Binding-site contacts:
Ligand atom O2B contacts residue MG1 of chain 1.CB at 2.7 Å.
Ligand atom C6 contacts residue ALA427 of chain 1.V at 3.4 Å (hydrophobic).
Ligand atom N1 contacts residue ALA427 of chain 1.V at 3.5 Å.
Ligand atom O1A contacts residue LYS169 of chain 1.V at 3.3 Å (salt-bridge).
Ligand atom O1B contacts residue LYS169 of chain 1.V at 3.1 Å (salt-bridge).
Ligand atom O2G contacts residue ARG196 of chain 1.V at 2.8 Å (salt-bridge).
Ligand atom C5 contacts residue TYR351 of chain 1.V at 3.5 Å (hydrophobic).
Ligand atom N3 contacts residue TYR351 of chain 1.V at 3.6 Å.
Ligand atom O3G contacts residue ARG375 of chain 1.U at 3.1 Å (salt-bridge).
Ligand atom N7 contacts residue VAL171 of chain 1.V at 3.4 Å.
Ligand atom C2 contacts residue TYR351 of chain 1.V at 3.5 Å (hydrophobic).
Ligand atom O3' contacts residue ARG375 of chain 1.U at 3.7 Å.
Ligand atom N1 contacts residue TYR351 of chain 1.V at 3.5 Å.
Ligand atom C5' contacts residue ARG375 of chain 1.U at 3.7 Å.
Ligand atom O1B contacts residue GLY166 of chain 1.V at 3.7 Å.
Ligand atom C8 contacts residue GLY168 of chain 1.V at 3.3 Å.
Ligand atom N6 contacts residue ALA427 of chain 1.V at 3.3 Å.
Ligand atom N3B contacts residue ARG375 of chain 1.U at 3.1 Å (salt-bridge).
Ligand atom C4' contacts residue GLY166 of chain 1.V at 3.6 Å.
Ligand atom N7 contacts residue GLY168 of chain 1.V at 3.7 Å.
Ligand atom O2G contacts residue MG1 of chain 1.CB at 2.2 Å.
Ligand atom O1G contacts residue LYS169 of chain 1.V at 2.5 Å (salt-bridge).
Ligand atom PG contacts residue ARG196 of chain 1.V at 3.6 Å.
Ligand atom C4 contacts residue TYR351 of chain 1.V at 3.4 Å (hydrophobic).
Ligand atom O3A contacts residue GLY168 of chain 1.V at 3.4 Å (h-bond).
Ligand atom O3A contacts residue LYS169 of chain 1.V at 3.7 Å.
Ligand atom O1A contacts residue THR170 of chain 1.V at 3.3 Å (h-bond).
Ligand atom N9 contacts residue TYR351 of chain 1.V at 3.6 Å.
Ligand atom O3A contacts residue GLY166 of chain 1.V at 3.7 Å.
Ligand atom N3B contacts residue GLY166 of chain 1.V at 3.5 Å (h-bond).
Ligand atom O3G contacts residue ARG196 of chain 1.V at 2.7 Å (salt-bridge).
Ligand atom O4' contacts residue GLY166 of chain 1.V at 3.2 Å (h-bond).
Ligand atom O1A contacts residue GLY168 of chain 1.V at 3.2 Å.
Ligand atom C1' contacts residue TYR351 of chain 1.V at 3.8 Å (hydrophobic).
Ligand atom O1A contacts residue VAL171 of chain 1.V at 3.0 Å (h-bond).
Ligand atom O2B contacts residue THR170 of chain 1.V at 2.6 Å (h-bond).
Ligand atom C6 contacts residue TYR351 of chain 1.V at 3.6 Å (hydrophobic).
Ligand atom C8 contacts residue VAL171 of chain 1.V at 3.7 Å (hydrophobic).
Ligand atom PG contacts residue ARG375 of chain 1.U at 3.7 Å.
Ligand atom PG contacts residue MG1 of chain 1.CB at 3.5 Å.

Sequence of chain 1.V:
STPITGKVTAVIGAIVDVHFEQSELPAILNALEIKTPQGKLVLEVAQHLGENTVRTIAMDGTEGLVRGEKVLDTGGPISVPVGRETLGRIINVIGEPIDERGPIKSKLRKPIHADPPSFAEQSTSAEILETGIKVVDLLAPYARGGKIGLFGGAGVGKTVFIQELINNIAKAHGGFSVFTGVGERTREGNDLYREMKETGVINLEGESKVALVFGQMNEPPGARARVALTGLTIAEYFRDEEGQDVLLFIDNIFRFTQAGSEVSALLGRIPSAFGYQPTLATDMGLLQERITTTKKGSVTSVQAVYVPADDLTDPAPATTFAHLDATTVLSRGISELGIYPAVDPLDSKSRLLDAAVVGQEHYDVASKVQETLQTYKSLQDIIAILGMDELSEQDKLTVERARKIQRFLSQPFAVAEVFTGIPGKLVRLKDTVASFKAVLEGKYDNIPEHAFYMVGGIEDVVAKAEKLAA

Sequence of chain 1.U:
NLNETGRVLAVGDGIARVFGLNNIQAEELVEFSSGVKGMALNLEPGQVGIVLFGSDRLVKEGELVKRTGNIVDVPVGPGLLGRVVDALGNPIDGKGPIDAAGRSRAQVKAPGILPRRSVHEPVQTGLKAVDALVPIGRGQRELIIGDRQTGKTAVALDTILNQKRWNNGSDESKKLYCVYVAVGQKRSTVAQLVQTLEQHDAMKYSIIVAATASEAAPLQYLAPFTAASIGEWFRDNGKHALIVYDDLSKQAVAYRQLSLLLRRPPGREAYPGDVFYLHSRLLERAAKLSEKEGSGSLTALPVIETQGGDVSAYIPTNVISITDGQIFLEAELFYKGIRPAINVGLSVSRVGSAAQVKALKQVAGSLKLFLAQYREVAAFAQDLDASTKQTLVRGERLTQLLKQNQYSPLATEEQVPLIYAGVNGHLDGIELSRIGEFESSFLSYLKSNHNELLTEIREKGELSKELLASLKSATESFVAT

A protein and the small-molecule ligand that binds it are described below.
Small molecule (SMILES): Nc1ncnc2c1ncn2[C@@H]1O[C@H](CO[P](=O)(O)O[P](=O)(O)NP(=O)(O)O)[C@@H](O)[C@H]1O